Sequence of chain 1.C:
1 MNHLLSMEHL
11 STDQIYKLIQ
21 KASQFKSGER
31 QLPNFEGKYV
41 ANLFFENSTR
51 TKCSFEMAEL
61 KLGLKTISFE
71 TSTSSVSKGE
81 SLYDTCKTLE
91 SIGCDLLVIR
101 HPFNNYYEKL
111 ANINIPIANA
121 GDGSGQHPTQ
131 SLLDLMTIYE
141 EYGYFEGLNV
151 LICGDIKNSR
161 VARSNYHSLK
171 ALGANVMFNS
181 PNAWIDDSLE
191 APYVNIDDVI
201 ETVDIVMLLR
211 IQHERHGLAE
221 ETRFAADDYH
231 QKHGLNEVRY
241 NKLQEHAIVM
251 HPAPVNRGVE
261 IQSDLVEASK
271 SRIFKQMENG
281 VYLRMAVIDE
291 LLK

The protein below binds the small molecule below.
Small molecule (SMILES): O=C(O)C[C@H](NC(=O)CP(=O)(O)O)C(=O)O

Sequence of chain 1.A:
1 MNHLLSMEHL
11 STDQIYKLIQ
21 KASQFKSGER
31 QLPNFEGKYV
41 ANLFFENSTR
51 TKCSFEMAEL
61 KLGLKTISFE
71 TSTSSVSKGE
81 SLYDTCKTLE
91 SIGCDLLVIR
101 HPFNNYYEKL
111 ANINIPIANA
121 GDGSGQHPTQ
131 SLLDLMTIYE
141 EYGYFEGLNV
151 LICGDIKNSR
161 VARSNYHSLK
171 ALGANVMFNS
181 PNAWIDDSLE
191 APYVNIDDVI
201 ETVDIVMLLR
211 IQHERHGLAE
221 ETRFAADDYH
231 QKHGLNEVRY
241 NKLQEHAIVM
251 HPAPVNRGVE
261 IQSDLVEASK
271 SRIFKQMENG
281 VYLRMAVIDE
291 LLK

Binding-site contacts:
Ligand atom O4 contacts residue ARG210 of chain 1.C at 2.3 Å (salt-bridge).
Ligand atom C3 contacts residue ALA253 of chain 1.C at 3.7 Å (hydrophobic).
Ligand atom O2P contacts residue ARG100 of chain 1.C at 2.9 Å (salt-bridge).
Ligand atom O3 contacts residue ARG100 of chain 1.C at 2.9 Å (salt-bridge).
Ligand atom O3P contacts residue THR49 of chain 1.C at 3.7 Å.
Ligand atom C1P contacts residue ARG50 of chain 1.C at 3.5 Å.
Ligand atom C4 contacts residue ARG160 of chain 1.C at 3.5 Å.
Ligand atom O5 contacts residue GLN212 of chain 1.C at 3.7 Å.
Ligand atom C5 contacts residue ALA253 of chain 1.C at 3.5 Å (hydrophobic).
Ligand atom O1P contacts residue THR49 of chain 1.C at 3.0 Å (h-bond).
Ligand atom O4 contacts residue GLN212 of chain 1.C at 3.1 Å (h-bond).
Ligand atom O1 contacts residue HIS127 of chain 1.C at 2.6 Å (h-bond).
Ligand atom N2 contacts residue ALA253 of chain 1.C at 2.9 Å (h-bond).
Ligand atom O5 contacts residue PRO252 of chain 1.C at 3.6 Å.
Ligand atom O3P contacts residue ARG50 of chain 1.C at 3.7 Å.
Ligand atom C1 contacts residue ARG100 of chain 1.C at 3.8 Å.
Ligand atom P contacts residue ARG100 of chain 1.C at 3.6 Å.
Ligand atom O3P contacts residue SER48 of chain 1.C at 2.6 Å (h-bond).
Ligand atom P contacts residue THR49 of chain 1.C at 3.8 Å.
Ligand atom P contacts residue SER75 of chain 1.A at 3.4 Å.
Ligand atom C4 contacts residue HIS127 of chain 1.C at 3.7 Å.
Ligand atom O1 contacts residue ARG100 of chain 1.C at 2.9 Å (salt-bridge).
Ligand atom O1P contacts residue ARG50 of chain 1.C at 2.9 Å (salt-bridge).
Ligand atom O3P contacts residue THR51 of chain 1.C at 2.8 Å (h-bond).
Ligand atom C3 contacts residue ARG210 of chain 1.C at 3.7 Å.
Ligand atom C5 contacts residue GLN212 of chain 1.C at 3.4 Å.
Ligand atom O2 contacts residue ARG160 of chain 1.C at 2.7 Å (salt-bridge).
Ligand atom O2P contacts residue LYS78 of chain 1.A at 2.7 Å (salt-bridge).
Ligand atom C3 contacts residue LYS78 of chain 1.A at 3.3 Å.
Ligand atom O1P contacts residue SER75 of chain 1.A at 2.9 Å (h-bond).
Ligand atom O3P contacts residue ARG100 of chain 1.C at 3.2 Å (salt-bridge).
Ligand atom C2 contacts residue ALA253 of chain 1.C at 3.7 Å (hydrophobic).
Ligand atom C1P contacts residue ALA253 of chain 1.C at 3.5 Å (hydrophobic).
Ligand atom C1 contacts residue ALA253 of chain 1.C at 3.6 Å (hydrophobic).
Ligand atom O3 contacts residue ARG160 of chain 1.C at 3.0 Å (salt-bridge).
Ligand atom C5 contacts residue ARG210 of chain 1.C at 3.5 Å.
Ligand atom O2 contacts residue HIS127 of chain 1.C at 3.6 Å.
Ligand atom O1 contacts residue THR51 of chain 1.C at 3.1 Å (h-bond).
Ligand atom O2P contacts residue SER75 of chain 1.A at 2.9 Å (h-bond).
Ligand atom O3 contacts residue LYS78 of chain 1.A at 3.2 Å (salt-bridge).